Sequence of chain 1.A:
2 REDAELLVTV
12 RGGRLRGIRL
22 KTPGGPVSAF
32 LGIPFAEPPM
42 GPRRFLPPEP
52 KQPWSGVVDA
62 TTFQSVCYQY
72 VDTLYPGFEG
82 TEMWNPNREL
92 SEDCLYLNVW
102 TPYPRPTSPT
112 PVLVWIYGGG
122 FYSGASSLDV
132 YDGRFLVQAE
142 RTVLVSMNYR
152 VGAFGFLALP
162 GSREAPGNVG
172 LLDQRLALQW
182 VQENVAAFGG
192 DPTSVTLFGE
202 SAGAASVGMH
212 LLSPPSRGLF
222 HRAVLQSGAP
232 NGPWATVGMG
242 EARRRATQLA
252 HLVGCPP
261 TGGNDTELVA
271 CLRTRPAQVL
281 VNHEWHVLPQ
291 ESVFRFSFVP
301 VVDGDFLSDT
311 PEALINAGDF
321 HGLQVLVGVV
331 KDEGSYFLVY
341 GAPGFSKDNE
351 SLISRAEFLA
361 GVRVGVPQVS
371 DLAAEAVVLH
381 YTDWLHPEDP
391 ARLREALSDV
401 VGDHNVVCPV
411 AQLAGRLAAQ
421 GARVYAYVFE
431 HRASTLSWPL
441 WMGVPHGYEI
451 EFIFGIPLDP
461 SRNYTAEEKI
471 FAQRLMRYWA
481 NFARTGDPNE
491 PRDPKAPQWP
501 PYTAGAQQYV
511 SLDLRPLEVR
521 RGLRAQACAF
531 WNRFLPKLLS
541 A

Binding-site contacts:
Ligand atom C8 contacts residue ALA342 of chain 1.A at 4.0 Å (hydrophobic).
Ligand atom C5 contacts residue SER346 of chain 1.A at 4.0 Å.
Ligand atom C3 contacts residue GLY344 of chain 1.A at 4.5 Å.
Ligand atom C4 contacts residue ASN349 of chain 1.A at 4.4 Å.
Ligand atom C6 contacts residue SER346 of chain 1.A at 3.7 Å.
Ligand atom C7 contacts residue GLY344 of chain 1.A at 3.7 Å.
Ligand atom C3 contacts residue ASN349 of chain 1.A at 4.0 Å.
Ligand atom O7 contacts residue PRO343 of chain 1.A at 3.7 Å.
Ligand atom N2 contacts residue ASN349 of chain 1.A at 3.1 Å (h-bond).
Ligand atom C1 contacts residue ASN349 of chain 1.A at 1.6 Å.
Ligand atom C7 contacts residue PRO343 of chain 1.A at 4.4 Å (hydrophobic).
Ligand atom C7 contacts residue ASN349 of chain 1.A at 3.6 Å.
Ligand atom C6 contacts residue PHE345 of chain 1.A at 3.9 Å (hydrophobic).
Ligand atom O7 contacts residue ASN349 of chain 1.A at 4.5 Å.
Ligand atom C5 contacts residue ASN349 of chain 1.A at 4.3 Å.
Ligand atom O5 contacts residue ASN349 of chain 1.A at 2.4 Å (h-bond).
Ligand atom C5 contacts residue SER346 of chain 1.A at 4.3 Å.
Ligand atom O4 contacts residue GLY344 of chain 1.A at 4.5 Å.
Ligand atom C1 contacts residue SER346 of chain 1.A at 4.0 Å.
Ligand atom C8 contacts residue ASN349 of chain 1.A at 3.7 Å.
Ligand atom C5 contacts residue GLY344 of chain 1.A at 4.4 Å.
Ligand atom C6 contacts residue SER346 of chain 1.A at 3.9 Å.
Ligand atom C5 contacts residue PHE345 of chain 1.A at 4.2 Å (hydrophobic).
Ligand atom C8 contacts residue GLY344 of chain 1.A at 3.9 Å.
Ligand atom O7 contacts residue GLY344 of chain 1.A at 2.8 Å (h-bond).
Ligand atom C6 contacts residue ASP348 of chain 1.A at 3.9 Å.
Ligand atom C6 contacts residue ASN349 of chain 1.A at 4.0 Å.
Ligand atom O5 contacts residue SER346 of chain 1.A at 3.4 Å.
Ligand atom C5 contacts residue ASN349 of chain 1.A at 3.8 Å.
Ligand atom C2 contacts residue ASN349 of chain 1.A at 2.7 Å.
Ligand atom C8 contacts residue PHE345 of chain 1.A at 4.1 Å (hydrophobic).
Ligand atom O5 contacts residue SER346 of chain 1.A at 3.8 Å.
Ligand atom C8 contacts residue PRO343 of chain 1.A at 4.2 Å (hydrophobic).
Ligand atom C1 contacts residue GLY344 of chain 1.A at 4.2 Å.

A protein and the small-molecule ligand that binds it are described below.
Small molecule (SMILES): CC(=O)N[C@H]1[C@H](O[C@H]2[C@H](O)[C@@H](NC(C)=O)CO[C@@H]2CO[C@@H]2O[C@@H](C)[C@@H](O)[C@@H](O)[C@@H]2O)O[C@H](CO)[C@@H](O)[C@@H]1O